The protein below binds the small molecule below.
Small molecule (SMILES): Nc1cccc(-c2cn(-c3cccc(C(=O)O)c3C(=O)O)nn2)c1

Binding-site contacts:
Ligand atom O23 contacts residue HIS85 of chain 1.B at 3.1 Å (h-bond).
Ligand atom C04 contacts residue GLU115 of chain 1.B at 3.1 Å.
Ligand atom C21 contacts residue ZN1 of chain 1.L at 3.0 Å.
Ligand atom O22 contacts residue HIS83 of chain 1.B at 3.6 Å (h-bond).
Ligand atom O22 contacts residue HIS85 of chain 1.B at 3.3 Å (h-bond).
Ligand atom O19 contacts residue HIS148 of chain 1.B at 3.4 Å.
Ligand atom C16 contacts residue ZN1 of chain 1.L at 3.4 Å.
Ligand atom N08 contacts residue ASP86 of chain 1.B at 3.2 Å (salt-bridge).
Ligand atom O18 contacts residue ARG174 of chain 1.B at 3.0 Å (salt-bridge).
Ligand atom C20 contacts residue ZN1 of chain 1.L at 3.3 Å.
Ligand atom O23 contacts residue ASN179 of chain 1.B at 2.9 Å (h-bond).
Ligand atom O23 contacts residue HIS148 of chain 1.B at 2.8 Å.
Ligand atom C02 contacts residue ASP86 of chain 1.B at 2.8 Å.
Ligand atom C16 contacts residue HIS209 of chain 1.B at 3.4 Å.
Ligand atom C03 contacts residue GLU115 of chain 1.B at 2.9 Å.
Ligand atom N08 contacts residue HIS85 of chain 1.B at 3.5 Å.
Ligand atom C20 contacts residue ASN179 of chain 1.B at 3.5 Å.
Ligand atom C17 contacts residue ZN1 of chain 1.L at 3.3 Å.
Ligand atom C04 contacts residue HIS85 of chain 1.B at 3.4 Å.
Ligand atom O19 contacts residue ZN1 of chain 1.L at 2.4 Å.
Ligand atom C07 contacts residue HIS85 of chain 1.B at 3.5 Å.
Ligand atom C05 contacts residue HIS85 of chain 1.B at 3.0 Å.
Ligand atom C24 contacts residue ASP86 of chain 1.B at 2.7 Å.
Ligand atom O22 contacts residue HIS148 of chain 1.B at 3.4 Å (h-bond).
Ligand atom C02 contacts residue ASN117 of chain 1.B at 3.5 Å.
Ligand atom O22 contacts residue ZN1 of chain 1.M at 2.0 Å.
Ligand atom C17 contacts residue HIS209 of chain 1.B at 3.4 Å.
Ligand atom O22 contacts residue ASP87 of chain 1.B at 2.7 Å (salt-bridge).
Ligand atom C10 contacts residue ASN179 of chain 1.B at 3.4 Å.
Ligand atom N08 contacts residue ASP87 of chain 1.B at 3.3 Å (salt-bridge).
Ligand atom N01 contacts residue ASP86 of chain 1.B at 2.3 Å (salt-bridge).
Ligand atom O19 contacts residue HIS209 of chain 1.B at 2.9 Å (h-bond).
Ligand atom O23 contacts residue ZN1 of chain 1.M at 2.6 Å.
Ligand atom O22 contacts residue ZN1 of chain 1.L at 2.4 Å.
Ligand atom C21 contacts residue HIS148 of chain 1.B at 3.5 Å.
Ligand atom N09 contacts residue ASP87 of chain 1.B at 3.4 Å.
Ligand atom C21 contacts residue ZN1 of chain 1.M at 2.6 Å.
Ligand atom O19 contacts residue CYS167 of chain 1.B at 3.4 Å.
Ligand atom N01 contacts residue ASN117 of chain 1.B at 2.5 Å (h-bond).
Ligand atom C13 contacts residue TRP56 of chain 1.B at 3.3 Å (hydrophobic).

Sequence of chain 1.B:
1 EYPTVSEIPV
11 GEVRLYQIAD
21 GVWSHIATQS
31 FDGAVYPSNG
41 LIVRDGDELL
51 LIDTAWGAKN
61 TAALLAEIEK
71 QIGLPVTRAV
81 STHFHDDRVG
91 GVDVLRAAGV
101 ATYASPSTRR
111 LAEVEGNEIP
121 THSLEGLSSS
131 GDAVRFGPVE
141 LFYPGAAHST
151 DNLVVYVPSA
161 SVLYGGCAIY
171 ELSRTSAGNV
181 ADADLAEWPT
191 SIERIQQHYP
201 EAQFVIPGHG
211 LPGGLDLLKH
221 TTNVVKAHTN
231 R